Sequence of chain 18.A:
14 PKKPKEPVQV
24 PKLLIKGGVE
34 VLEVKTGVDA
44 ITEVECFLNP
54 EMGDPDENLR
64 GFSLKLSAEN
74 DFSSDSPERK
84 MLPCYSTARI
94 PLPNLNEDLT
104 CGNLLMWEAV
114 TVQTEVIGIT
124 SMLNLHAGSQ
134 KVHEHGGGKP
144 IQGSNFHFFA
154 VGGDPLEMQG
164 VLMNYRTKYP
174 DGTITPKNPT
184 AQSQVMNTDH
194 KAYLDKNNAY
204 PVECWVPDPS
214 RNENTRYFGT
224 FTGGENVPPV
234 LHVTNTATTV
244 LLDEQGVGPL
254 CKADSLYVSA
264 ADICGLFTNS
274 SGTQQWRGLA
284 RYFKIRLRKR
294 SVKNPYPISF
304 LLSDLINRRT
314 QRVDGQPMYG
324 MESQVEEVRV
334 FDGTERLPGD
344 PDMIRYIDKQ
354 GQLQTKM

Sequence of chain 18.B:
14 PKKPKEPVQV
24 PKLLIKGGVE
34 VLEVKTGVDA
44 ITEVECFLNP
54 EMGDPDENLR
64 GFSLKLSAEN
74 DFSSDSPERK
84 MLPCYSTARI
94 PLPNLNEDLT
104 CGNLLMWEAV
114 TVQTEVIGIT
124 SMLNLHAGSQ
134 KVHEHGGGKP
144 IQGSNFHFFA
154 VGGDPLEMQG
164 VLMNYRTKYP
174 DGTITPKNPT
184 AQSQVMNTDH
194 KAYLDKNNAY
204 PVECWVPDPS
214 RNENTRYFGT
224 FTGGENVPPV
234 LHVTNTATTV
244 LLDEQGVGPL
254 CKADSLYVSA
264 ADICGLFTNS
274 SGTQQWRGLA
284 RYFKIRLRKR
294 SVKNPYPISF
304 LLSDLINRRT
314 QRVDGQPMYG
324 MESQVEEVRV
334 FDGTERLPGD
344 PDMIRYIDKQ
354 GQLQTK

Sequence of chain 18.E:
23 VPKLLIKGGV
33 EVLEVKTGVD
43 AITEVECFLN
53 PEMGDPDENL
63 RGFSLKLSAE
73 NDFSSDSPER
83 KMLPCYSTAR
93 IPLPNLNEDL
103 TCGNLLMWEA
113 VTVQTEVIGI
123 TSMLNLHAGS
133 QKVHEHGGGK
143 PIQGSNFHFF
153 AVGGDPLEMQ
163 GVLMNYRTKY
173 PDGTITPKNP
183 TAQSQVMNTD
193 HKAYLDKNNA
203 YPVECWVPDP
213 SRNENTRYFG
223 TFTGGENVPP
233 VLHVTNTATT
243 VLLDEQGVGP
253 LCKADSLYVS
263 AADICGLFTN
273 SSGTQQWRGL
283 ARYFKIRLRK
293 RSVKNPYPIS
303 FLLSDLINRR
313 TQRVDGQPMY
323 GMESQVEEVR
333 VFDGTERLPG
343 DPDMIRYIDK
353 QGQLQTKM

A small-molecule ligand and the protein it binds are described below.
Small molecule (SMILES): CC(=O)N[C@H]1[C@H]([C@H](O)[C@H](O)CO)O[C@@](O[C@H](CO)[C@@H](O)[C@@H]2O[C@@H](C(=O)O)C[C@H](O)[C@H]2NC(C)=O)(C(=O)O)C[C@@H]1O

Binding-site contacts:
Ligand atom O1B contacts residue LYS68 of chain 18.A at 3.7 Å.
Ligand atom C8 contacts residue GLN278 of chain 18.A at 3.7 Å.
Ligand atom C10 contacts residue LEU62 of chain 18.A at 3.9 Å (hydrophobic).
Ligand atom O8 contacts residue LYS68 of chain 18.A at 3.9 Å.
Ligand atom C11 contacts residue PHE65 of chain 18.A at 3.7 Å (hydrophobic).
Ligand atom O9 contacts residue LEU67 of chain 18.A at 3.2 Å.
Ligand atom C10 contacts residue PHE75 of chain 18.B at 3.9 Å (hydrophobic).
Ligand atom O10 contacts residue PHE75 of chain 18.B at 3.5 Å.
Ligand atom C10 contacts residue ASN272 of chain 18.A at 3.7 Å.
Ligand atom N5 contacts residue GLN278 of chain 18.A at 3.7 Å.
Ligand atom O9 contacts residue LYS68 of chain 18.A at 2.8 Å (salt-bridge).
Ligand atom O1A contacts residue THR276 of chain 18.A at 3.4 Å (h-bond).
Ligand atom O8 contacts residue ASN272 of chain 18.A at 3.5 Å (h-bond).
Ligand atom C11 contacts residue GLN278 of chain 18.A at 3.4 Å.
Ligand atom C11 contacts residue HIS138 of chain 18.E at 3.4 Å.
Ligand atom C11 contacts residue PHE270 of chain 18.A at 3.8 Å (hydrophobic).
Ligand atom O8 contacts residue THR276 of chain 18.A at 3.2 Å.
Ligand atom C1 contacts residue SER274 of chain 18.A at 3.4 Å.
Ligand atom N5 contacts residue ASN272 of chain 18.A at 3.1 Å (h-bond).
Ligand atom O8 contacts residue GLN278 of chain 18.A at 3.5 Å (h-bond).
Ligand atom O1B contacts residue THR276 of chain 18.A at 2.8 Å (h-bond).
Ligand atom O1A contacts residue LYS68 of chain 18.A at 3.2 Å (salt-bridge).
Ligand atom C10 contacts residue GLN278 of chain 18.A at 4.0 Å.
Ligand atom C11 contacts residue PHE75 of chain 18.B at 3.5 Å (hydrophobic).
Ligand atom C1 contacts residue LYS68 of chain 18.A at 3.8 Å.
Ligand atom C5 contacts residue ASN272 of chain 18.A at 3.9 Å.
Ligand atom O1B contacts residue ASN272 of chain 18.A at 3.7 Å.
Ligand atom C9 contacts residue LYS68 of chain 18.A at 3.8 Å.
Ligand atom C11 contacts residue THR276 of chain 18.A at 3.7 Å.
Ligand atom O10 contacts residue LEU62 of chain 18.A at 3.6 Å.
Ligand atom O1A contacts residue SER274 of chain 18.A at 2.3 Å (h-bond).
Ligand atom C9 contacts residue GLN278 of chain 18.A at 3.2 Å.
Ligand atom C7 contacts residue GLN278 of chain 18.A at 3.8 Å.
Ligand atom C4 contacts residue ASN272 of chain 18.A at 4.0 Å.
Ligand atom C11 contacts residue ASN272 of chain 18.A at 3.4 Å.
Ligand atom C9 contacts residue LEU67 of chain 18.A at 3.9 Å (hydrophobic).
Ligand atom O1B contacts residue SER274 of chain 18.A at 3.9 Å.
Ligand atom C1 contacts residue THR276 of chain 18.A at 3.5 Å.
Ligand atom C11 contacts residue LEU62 of chain 18.A at 4.0 Å (hydrophobic).
Ligand atom C6 contacts residue ASN272 of chain 18.A at 3.5 Å.